Sequence of chain 11.D:
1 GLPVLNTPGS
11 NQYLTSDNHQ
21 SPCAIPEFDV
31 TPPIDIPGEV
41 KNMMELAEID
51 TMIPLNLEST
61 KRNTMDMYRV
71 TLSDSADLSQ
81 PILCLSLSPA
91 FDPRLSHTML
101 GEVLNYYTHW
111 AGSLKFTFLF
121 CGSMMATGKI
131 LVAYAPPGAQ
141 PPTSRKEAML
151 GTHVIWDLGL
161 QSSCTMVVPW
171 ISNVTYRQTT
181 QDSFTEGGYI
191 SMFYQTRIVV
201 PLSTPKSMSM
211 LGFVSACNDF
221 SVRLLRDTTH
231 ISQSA

Binding-site contacts:
Ligand atom C6C contacts residue VAL198 of chain 11.B at 3.9 Å (hydrophobic).
Ligand atom C5B contacts residue ILE193 of chain 11.B at 3.9 Å (hydrophobic).
Ligand atom C7C contacts residue TYR158 of chain 11.B at 3.8 Å (hydrophobic).
Ligand atom O1 contacts residue TYR204 of chain 11.B at 3.6 Å.
Ligand atom C2A contacts residue ILE193 of chain 11.B at 3.9 Å (hydrophobic).
Ligand atom C4 contacts residue PHE237 of chain 11.B at 3.1 Å (hydrophobic).
Ligand atom C3 contacts residue TYR111 of chain 11.B at 3.2 Å (hydrophobic).
Ligand atom C4 contacts residue TYR111 of chain 11.B at 3.6 Å (hydrophobic).
Ligand atom C5 contacts residue TYR111 of chain 11.B at 3.8 Å (hydrophobic).
Ligand atom C4C contacts residue PHE237 of chain 11.B at 3.6 Å (hydrophobic).
Ligand atom C31 contacts residue TYR111 of chain 11.B at 3.7 Å (hydrophobic).
Ligand atom O1 contacts residue TYR111 of chain 11.B at 3.5 Å.
Ligand atom C5A contacts residue ILE182 of chain 11.B at 3.5 Å (hydrophobic).
Ligand atom C4A contacts residue PRO180 of chain 11.B at 3.3 Å (hydrophobic).
Ligand atom C5B contacts residue LEU240 of chain 11.B at 3.5 Å (hydrophobic).
Ligand atom N2 contacts residue TYR111 of chain 11.B at 3.1 Å.
Ligand atom C3 contacts residue PHE237 of chain 11.B at 3.7 Å (hydrophobic).
Ligand atom C3B contacts residue TYR158 of chain 11.B at 3.4 Å (hydrophobic).
Ligand atom C31 contacts residue PHE237 of chain 11.B at 3.8 Å (hydrophobic).
Ligand atom C2C contacts residue PHE237 of chain 11.B at 3.8 Å (hydrophobic).
Ligand atom N2 contacts residue TYR204 of chain 11.B at 3.8 Å.
Ligand atom C5C contacts residue VAL195 of chain 11.B at 3.8 Å (hydrophobic).
Ligand atom C4C contacts residue VAL198 of chain 11.B at 3.8 Å (hydrophobic).
Ligand atom O1A contacts residue PHE135 of chain 11.B at 3.8 Å.
Ligand atom N3A contacts residue TYR158 of chain 11.B at 3.7 Å.
Ligand atom C2A contacts residue TYR158 of chain 11.B at 3.9 Å (hydrophobic).
Ligand atom N3A contacts residue PRO180 of chain 11.B at 3.7 Å.
Ligand atom C4A contacts residue SER181 of chain 11.B at 3.8 Å.
Ligand atom O1B contacts residue ILE109 of chain 11.B at 3.8 Å.
Ligand atom C5A contacts residue ILE156 of chain 11.B at 3.2 Å (hydrophobic).
Ligand atom C4A contacts residue ILE182 of chain 11.B at 3.9 Å (hydrophobic).
Ligand atom C2B contacts residue VAL195 of chain 11.B at 3.9 Å (hydrophobic).
Ligand atom C4B contacts residue ILE193 of chain 11.B at 3.8 Å (hydrophobic).
Ligand atom O1B contacts residue PHE133 of chain 11.B at 3.9 Å.
Ligand atom C2B contacts residue TYR158 of chain 11.B at 3.5 Å (hydrophobic).
Ligand atom C4B contacts residue TYR158 of chain 11.B at 3.8 Å (hydrophobic).
Ligand atom C6C contacts residue PHE237 of chain 11.B at 3.9 Å (hydrophobic).
Ligand atom C6B contacts residue PHE133 of chain 11.B at 3.5 Å (hydrophobic).
Ligand atom O1 contacts residue PHE129 of chain 11.B at 3.8 Å.
Ligand atom N3A contacts residue ALA24 of chain 11.D at 3.9 Å.

Sequence of chain 12.D:
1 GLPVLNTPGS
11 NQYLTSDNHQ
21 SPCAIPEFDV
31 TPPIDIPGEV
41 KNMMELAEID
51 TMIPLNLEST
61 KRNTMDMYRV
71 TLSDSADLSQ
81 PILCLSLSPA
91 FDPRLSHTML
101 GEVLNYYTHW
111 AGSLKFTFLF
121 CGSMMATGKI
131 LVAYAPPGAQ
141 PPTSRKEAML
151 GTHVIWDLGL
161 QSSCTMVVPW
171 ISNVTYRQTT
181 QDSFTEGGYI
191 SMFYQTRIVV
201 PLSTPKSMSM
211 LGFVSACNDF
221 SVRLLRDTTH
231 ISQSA

This protein binds this small molecule.
Small molecule (SMILES): Cc1cc(CCCCCCCOc2ccc(C3=NCCO3)cc2)on1

Sequence of chain 11.B:
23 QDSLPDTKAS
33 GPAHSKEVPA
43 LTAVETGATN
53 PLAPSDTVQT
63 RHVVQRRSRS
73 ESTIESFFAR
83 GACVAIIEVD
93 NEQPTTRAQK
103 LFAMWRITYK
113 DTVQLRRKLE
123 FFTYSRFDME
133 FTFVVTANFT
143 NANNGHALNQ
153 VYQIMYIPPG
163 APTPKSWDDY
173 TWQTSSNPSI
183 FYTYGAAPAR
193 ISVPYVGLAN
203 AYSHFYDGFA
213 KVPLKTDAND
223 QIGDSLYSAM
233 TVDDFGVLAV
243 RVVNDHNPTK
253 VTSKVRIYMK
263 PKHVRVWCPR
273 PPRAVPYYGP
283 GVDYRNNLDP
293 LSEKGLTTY